A protein and the small-molecule ligand that binds it are described below.
Small molecule (SMILES): Nc1ncnc2[nH]cnc12

Binding-site contacts:
Ligand atom N7 contacts residue ALA90 of chain 1.A at 3.5 Å.
Ligand atom N6 contacts residue TYR158 of chain 1.A at 3.9 Å.
Ligand atom C6 contacts residue VAL166 of chain 1.A at 3.8 Å (hydrophobic).
Ligand atom N7 contacts residue SER191 of chain 1.A at 3.8 Å.
Ligand atom C8 contacts residue ALA90 of chain 1.A at 3.5 Å (hydrophobic).
Ligand atom N9 contacts residue ALA90 of chain 1.A at 3.7 Å.
Ligand atom C5 contacts residue ASP192 of chain 1.A at 3.8 Å.
Ligand atom C8 contacts residue ASP192 of chain 1.A at 3.5 Å.
Ligand atom N7 contacts residue GLY91 of chain 1.A at 3.2 Å (h-bond).
Ligand atom N1 contacts residue ILE152 of chain 1.A at 3.5 Å.
Ligand atom N3 contacts residue MSE168 of chain 1.A at 3.5 Å.
Ligand atom C2 contacts residue ILE152 of chain 1.A at 3.8 Å (hydrophobic).
Ligand atom C2 contacts residue MSE168 of chain 1.A at 3.8 Å.
Ligand atom N3 contacts residue VAL166 of chain 1.A at 3.7 Å.
Ligand atom C8 contacts residue GLY91 of chain 1.A at 3.6 Å.
Ligand atom N6 contacts residue ILE152 of chain 1.A at 3.8 Å.
Ligand atom C5 contacts residue ALA90 of chain 1.A at 4.1 Å (hydrophobic).
Ligand atom N9 contacts residue GLY91 of chain 1.A at 4.1 Å.
Ligand atom N6 contacts residue VAL153 of chain 1.A at 2.8 Å (h-bond).
Ligand atom N7 contacts residue ASP192 of chain 1.A at 2.9 Å (salt-bridge).
Ligand atom C6 contacts residue ILE152 of chain 1.A at 3.9 Å (hydrophobic).
Ligand atom C8 contacts residue SER89 of chain 1.A at 3.6 Å.
Ligand atom N6 contacts residue VAL166 of chain 1.A at 4.1 Å.
Ligand atom N1 contacts residue VAL166 of chain 1.A at 3.5 Å.
Ligand atom N3 contacts residue ASP167 of chain 1.A at 3.5 Å.
Ligand atom C6 contacts residue GLY91 of chain 1.A at 4.0 Å.
Ligand atom C8 contacts residue SER191 of chain 1.A at 3.6 Å.
Ligand atom C4 contacts residue GLY91 of chain 1.A at 4.0 Å.
Ligand atom N9 contacts residue SER89 of chain 1.A at 3.8 Å.
Ligand atom N6 contacts residue ASP192 of chain 1.A at 2.9 Å (salt-bridge).
Ligand atom C5 contacts residue GLY91 of chain 1.A at 3.5 Å.
Ligand atom C4 contacts residue VAL166 of chain 1.A at 3.7 Å (hydrophobic).
Ligand atom N1 contacts residue VAL153 of chain 1.A at 3.0 Å (h-bond).
Ligand atom C2 contacts residue ASP167 of chain 1.A at 4.1 Å.
Ligand atom C6 contacts residue VAL153 of chain 1.A at 3.8 Å (hydrophobic).
Ligand atom C6 contacts residue ASP192 of chain 1.A at 3.8 Å.
Ligand atom C2 contacts residue ASN151 of chain 1.A at 3.8 Å.
Ligand atom C2 contacts residue VAL153 of chain 1.A at 3.8 Å (hydrophobic).
Ligand atom C2 contacts residue VAL166 of chain 1.A at 3.9 Å (hydrophobic).
Ligand atom N6 contacts residue GLY91 of chain 1.A at 3.9 Å.

Sequence of chain 1.A:
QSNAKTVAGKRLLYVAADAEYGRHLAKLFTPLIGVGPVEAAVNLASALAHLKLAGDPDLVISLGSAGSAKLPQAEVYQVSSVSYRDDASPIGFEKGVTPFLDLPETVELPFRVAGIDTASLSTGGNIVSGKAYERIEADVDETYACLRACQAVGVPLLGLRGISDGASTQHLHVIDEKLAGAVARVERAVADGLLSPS